The small molecule below binds the protein below.
Small molecule (SMILES): CC(=O)N[C@H]1[C@H](O[C@H]2[C@H](O)[C@@H](NC(C)=O)CO[C@@H]2CO)O[C@H](CO)[C@@H](O[C@@H]2O[C@H](CO)[C@@H](O)[C@H](O)[C@H]2NC(C)=O)[C@@H]1O

Sequence of chain 1.B:
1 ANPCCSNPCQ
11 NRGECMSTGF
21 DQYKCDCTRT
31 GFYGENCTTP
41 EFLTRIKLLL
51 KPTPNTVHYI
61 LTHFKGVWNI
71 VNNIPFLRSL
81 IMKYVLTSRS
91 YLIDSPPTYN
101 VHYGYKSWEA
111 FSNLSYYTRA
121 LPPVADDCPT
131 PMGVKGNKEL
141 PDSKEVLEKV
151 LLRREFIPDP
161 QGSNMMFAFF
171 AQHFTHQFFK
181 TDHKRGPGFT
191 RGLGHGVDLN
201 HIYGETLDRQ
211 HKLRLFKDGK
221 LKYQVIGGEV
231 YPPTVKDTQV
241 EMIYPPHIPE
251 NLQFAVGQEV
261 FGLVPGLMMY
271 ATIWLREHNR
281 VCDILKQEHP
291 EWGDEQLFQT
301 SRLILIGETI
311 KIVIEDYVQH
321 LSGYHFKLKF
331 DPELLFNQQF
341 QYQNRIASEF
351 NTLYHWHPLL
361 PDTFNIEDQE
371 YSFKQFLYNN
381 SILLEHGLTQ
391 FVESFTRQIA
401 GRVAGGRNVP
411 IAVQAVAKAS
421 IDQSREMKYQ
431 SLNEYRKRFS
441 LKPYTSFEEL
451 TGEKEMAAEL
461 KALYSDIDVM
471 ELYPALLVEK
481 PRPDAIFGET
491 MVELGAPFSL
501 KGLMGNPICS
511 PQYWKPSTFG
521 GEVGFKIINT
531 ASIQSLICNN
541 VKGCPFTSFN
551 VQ

Sequence of chain 1.A:
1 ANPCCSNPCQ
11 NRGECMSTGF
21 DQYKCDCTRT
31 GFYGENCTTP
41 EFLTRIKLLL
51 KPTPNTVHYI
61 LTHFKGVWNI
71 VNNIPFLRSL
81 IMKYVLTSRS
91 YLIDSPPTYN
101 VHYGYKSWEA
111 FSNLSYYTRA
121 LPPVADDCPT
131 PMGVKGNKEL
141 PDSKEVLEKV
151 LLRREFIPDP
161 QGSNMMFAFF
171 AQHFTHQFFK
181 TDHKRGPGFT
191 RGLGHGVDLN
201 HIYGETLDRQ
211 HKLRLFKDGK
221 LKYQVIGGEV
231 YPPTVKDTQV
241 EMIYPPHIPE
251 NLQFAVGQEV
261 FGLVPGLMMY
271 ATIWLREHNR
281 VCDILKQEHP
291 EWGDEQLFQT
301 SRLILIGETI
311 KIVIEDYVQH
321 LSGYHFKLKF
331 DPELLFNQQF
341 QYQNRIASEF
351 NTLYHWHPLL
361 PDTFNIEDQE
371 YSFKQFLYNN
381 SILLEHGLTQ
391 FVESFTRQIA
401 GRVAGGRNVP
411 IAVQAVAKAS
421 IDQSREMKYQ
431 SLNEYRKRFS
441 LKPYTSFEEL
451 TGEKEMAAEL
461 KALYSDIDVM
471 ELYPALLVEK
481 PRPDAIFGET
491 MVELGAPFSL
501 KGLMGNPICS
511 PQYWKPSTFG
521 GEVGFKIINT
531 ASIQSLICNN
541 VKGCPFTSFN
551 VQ

Binding-site contacts:
Ligand atom O5 contacts residue ASN113 of chain 1.B at 2.3 Å (h-bond).
Ligand atom C1 contacts residue GLU109 of chain 1.B at 3.9 Å.
Ligand atom C1 contacts residue ARG185 of chain 1.B at 3.9 Å.
Ligand atom C7 contacts residue LEU207 of chain 1.A at 4.5 Å (hydrophobic).
Ligand atom C7 contacts residue ASN113 of chain 1.B at 3.9 Å.
Ligand atom C8 contacts residue PHE189 of chain 1.B at 4.1 Å (hydrophobic).
Ligand atom C6 contacts residue PHE189 of chain 1.B at 4.0 Å (hydrophobic).
Ligand atom O5 contacts residue TYR116 of chain 1.B at 3.7 Å.
Ligand atom C1 contacts residue TYR116 of chain 1.B at 4.2 Å (hydrophobic).
Ligand atom O6 contacts residue TYR116 of chain 1.B at 3.9 Å.
Ligand atom C5 contacts residue PHE189 of chain 1.B at 4.1 Å (hydrophobic).
Ligand atom C3 contacts residue ARG185 of chain 1.B at 4.0 Å.
Ligand atom C8 contacts residue ARG185 of chain 1.B at 3.5 Å.
Ligand atom C2 contacts residue GLU109 of chain 1.B at 4.2 Å.
Ligand atom C2 contacts residue ASN113 of chain 1.B at 2.5 Å.
Ligand atom C2 contacts residue ARG185 of chain 1.B at 3.8 Å.
Ligand atom C4 contacts residue ASN113 of chain 1.B at 4.2 Å.
Ligand atom C4 contacts residue LEU207 of chain 1.A at 4.4 Å (hydrophobic).
Ligand atom O6 contacts residue LEU207 of chain 1.A at 3.8 Å.
Ligand atom C5 contacts residue ASN113 of chain 1.B at 3.6 Å.
Ligand atom C6 contacts residue TYR116 of chain 1.B at 3.8 Å (hydrophobic).
Ligand atom N2 contacts residue ARG185 of chain 1.B at 3.6 Å.
Ligand atom O3 contacts residue ARG185 of chain 1.B at 4.2 Å.
Ligand atom C1 contacts residue ASN113 of chain 1.B at 1.4 Å.
Ligand atom O4 contacts residue ARG185 of chain 1.B at 3.0 Å (salt-bridge).
Ligand atom C4 contacts residue ARG185 of chain 1.B at 4.1 Å.
Ligand atom O5 contacts residue PHE189 of chain 1.B at 4.4 Å.
Ligand atom O6 contacts residue ASP208 of chain 1.A at 3.9 Å.
Ligand atom C3 contacts residue ASN113 of chain 1.B at 3.8 Å.
Ligand atom C7 contacts residue ARG185 of chain 1.B at 4.2 Å.
Ligand atom O7 contacts residue LEU207 of chain 1.A at 3.3 Å.
Ligand atom N2 contacts residue ASN113 of chain 1.B at 2.9 Å (h-bond).
Ligand atom O7 contacts residue ASN113 of chain 1.B at 4.4 Å.
Ligand atom O5 contacts residue ARG185 of chain 1.B at 4.3 Å.
Ligand atom O5 contacts residue GLU109 of chain 1.B at 3.7 Å.